Sequence of chain 1.A:
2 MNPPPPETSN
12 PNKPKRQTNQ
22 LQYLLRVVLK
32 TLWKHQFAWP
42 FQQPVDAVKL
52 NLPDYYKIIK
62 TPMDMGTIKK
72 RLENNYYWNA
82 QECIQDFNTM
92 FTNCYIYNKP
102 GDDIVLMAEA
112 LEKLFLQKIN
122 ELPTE

This protein binds this small molecule.
Small molecule (SMILES): O=C(O)c1cc(/N=N/c2ccc(S(=O)(=O)Nc3ccccn3)cc2)ccc1O

Binding-site contacts:
Ligand atom C13 contacts residue PRO41 of chain 1.A at 3.6 Å (hydrophobic).
Ligand atom C2 contacts residue MET108 of chain 1.A at 4.1 Å (hydrophobic).
Ligand atom C8 contacts residue ASP104 of chain 1.A at 3.5 Å.
Ligand atom C12 contacts residue ILE105 of chain 1.A at 4.0 Å (hydrophobic).
Ligand atom C16 contacts residue ILE105 of chain 1.A at 4.2 Å (hydrophobic).
Ligand atom N4 contacts residue ILE105 of chain 1.A at 4.2 Å.
Ligand atom C13 contacts residue TRP40 of chain 1.A at 3.4 Å (hydrophobic).
Ligand atom C12 contacts residue TRP40 of chain 1.A at 4.2 Å (hydrophobic).
Ligand atom C11 contacts residue MET108 of chain 1.A at 4.0 Å (hydrophobic).
Ligand atom N1 contacts residue ASP104 of chain 1.A at 3.3 Å (salt-bridge).
Ligand atom C18 contacts residue LEU51 of chain 1.A at 4.0 Å (hydrophobic).
Ligand atom C10 contacts residue MET108 of chain 1.A at 3.7 Å (hydrophobic).
Ligand atom O3 contacts residue LEU51 of chain 1.A at 3.5 Å.
Ligand atom C2 contacts residue PHE38 of chain 1.A at 4.1 Å (hydrophobic).
Ligand atom O3 contacts residue DMS1 of chain 1.D at 3.1 Å.
Ligand atom O4 contacts residue LEU51 of chain 1.A at 3.1 Å.
Ligand atom C7 contacts residue ASP104 of chain 1.A at 3.4 Å.
Ligand atom N4 contacts residue TRP40 of chain 1.A at 3.9 Å.
Ligand atom C9 contacts residue MET108 of chain 1.A at 3.7 Å (hydrophobic).
Ligand atom C5 contacts residue ASP104 of chain 1.A at 3.1 Å.
Ligand atom C6 contacts residue MET108 of chain 1.A at 4.2 Å (hydrophobic).
Ligand atom C4 contacts residue ASP104 of chain 1.A at 3.9 Å.
Ligand atom N3 contacts residue MET108 of chain 1.A at 4.1 Å.
Ligand atom O5 contacts residue PRO41 of chain 1.A at 3.5 Å.
Ligand atom C3 contacts residue MET108 of chain 1.A at 3.7 Å (hydrophobic).
Ligand atom C8 contacts residue MET108 of chain 1.A at 3.9 Å (hydrophobic).
Ligand atom O4 contacts residue PRO41 of chain 1.A at 4.3 Å.
Ligand atom C10 contacts residue TRP40 of chain 1.A at 3.9 Å (hydrophobic).
Ligand atom C18 contacts residue TRP40 of chain 1.A at 3.9 Å (hydrophobic).
Ligand atom C16 contacts residue DMS1 of chain 1.D at 4.2 Å.
Ligand atom C4 contacts residue LEU107 of chain 1.A at 4.0 Å (hydrophobic).
Ligand atom C15 contacts residue DMS1 of chain 1.D at 4.1 Å.
Ligand atom C7 contacts residue MET108 of chain 1.A at 4.2 Å (hydrophobic).
Ligand atom C17 contacts residue ILE105 of chain 1.A at 4.0 Å (hydrophobic).
Ligand atom C1 contacts residue ASP104 of chain 1.A at 4.0 Å.
Ligand atom O5 contacts residue TRP40 of chain 1.A at 2.9 Å.
Ligand atom C3 contacts residue PHE38 of chain 1.A at 3.8 Å (hydrophobic).
Ligand atom C14 contacts residue PRO41 of chain 1.A at 3.8 Å (hydrophobic).
Ligand atom C3 contacts residue ASP104 of chain 1.A at 4.2 Å.
Ligand atom C18 contacts residue PRO41 of chain 1.A at 3.7 Å (hydrophobic).